Sequence of chain 1.A:
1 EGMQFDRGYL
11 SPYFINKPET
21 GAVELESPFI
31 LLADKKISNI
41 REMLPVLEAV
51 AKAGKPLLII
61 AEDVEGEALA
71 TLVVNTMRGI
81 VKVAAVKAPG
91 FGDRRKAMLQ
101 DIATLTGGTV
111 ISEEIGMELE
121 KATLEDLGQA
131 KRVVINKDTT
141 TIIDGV

Binding-site contacts:
Ligand atom O contacts residue ARG78 of chain 1.A at 2.8 Å (salt-bridge).
Ligand atom CH2 contacts residue GLU48 of chain 1.A at 3.7 Å.
Ligand atom C contacts residue ASN75 of chain 1.A at 3.8 Å.
Ligand atom CA contacts residue ASN75 of chain 1.A at 3.6 Å.
Ligand atom CD2 contacts residue LEU44 of chain 1.A at 4.0 Å (hydrophobic).
Ligand atom CG contacts residue GLU48 of chain 1.A at 3.9 Å.
Ligand atom OXT contacts residue ARG41 of chain 1.A at 3.8 Å.
Ligand atom CD2 contacts residue ASN75 of chain 1.A at 3.6 Å.
Ligand atom CH2 contacts residue THR71 of chain 1.A at 3.8 Å.
Ligand atom CE2 contacts residue GLU48 of chain 1.A at 3.6 Å.
Ligand atom CD1 contacts residue ASN75 of chain 1.A at 3.7 Å.
Ligand atom CZ contacts residue LEU47 of chain 1.A at 3.7 Å (hydrophobic).
Ligand atom CZ2 contacts residue GLU48 of chain 1.A at 3.6 Å.
Ligand atom CZ3 contacts residue VAL81 of chain 1.A at 3.8 Å (hydrophobic).
Ligand atom CH2 contacts residue LEU47 of chain 1.A at 3.9 Å (hydrophobic).
Ligand atom O contacts residue ASN75 of chain 1.A at 3.9 Å.
Ligand atom NE1 contacts residue GLU48 of chain 1.A at 3.6 Å.
Ligand atom CE1 contacts residue ASN75 of chain 1.A at 3.6 Å.
Ligand atom CE contacts residue ARG41 of chain 1.A at 3.0 Å.
Ligand atom CB contacts residue ASN75 of chain 1.A at 3.8 Å.
Ligand atom N contacts residue ASN75 of chain 1.A at 3.0 Å (h-bond).
Ligand atom C contacts residue ASN75 of chain 1.A at 3.8 Å.
Ligand atom O contacts residue ARG41 of chain 1.A at 3.3 Å (salt-bridge).
Ligand atom CZ contacts residue ASN75 of chain 1.A at 3.4 Å.
Ligand atom CZ3 contacts residue ALA51 of chain 1.A at 3.8 Å (hydrophobic).
Ligand atom CE1 contacts residue ARG41 of chain 1.A at 3.6 Å.
Ligand atom CE1 contacts residue LEU47 of chain 1.A at 3.8 Å (hydrophobic).
Ligand atom CZ3 contacts residue THR71 of chain 1.A at 3.6 Å.
Ligand atom CE2 contacts residue ASN75 of chain 1.A at 3.4 Å.
Ligand atom CB contacts residue GLU67 of chain 1.A at 3.9 Å.
Ligand atom O contacts residue ILE80 of chain 1.A at 3.5 Å.
Ligand atom C contacts residue ILE80 of chain 1.A at 3.9 Å (hydrophobic).
Ligand atom O contacts residue ASN75 of chain 1.A at 2.9 Å (h-bond).
Ligand atom CE3 contacts residue ILE80 of chain 1.A at 3.8 Å (hydrophobic).
Ligand atom CA contacts residue ASN75 of chain 1.A at 3.9 Å.
Ligand atom O contacts residue ILE80 of chain 1.A at 3.8 Å.
Ligand atom CD contacts residue THR71 of chain 1.A at 3.3 Å.
Ligand atom CG contacts residue ASN75 of chain 1.A at 3.9 Å.
Ligand atom CD1 contacts residue GLU48 of chain 1.A at 3.4 Å.
Ligand atom CZ3 contacts residue ILE80 of chain 1.A at 3.8 Å (hydrophobic).

The protein below binds the small molecule below.
Small molecule (SMILES): CSCC[C@H](NC(=O)[C@@H](N)CC1=c2ccccc2=NC1)C(=O)N[C@H](C(=O)N[C@H](C(=O)N1CCC[C@H]1C(=O)N[C@@H](CC1=CN=C2C=CC=CC12)C(=O)NCC(=O)N[C@@H](Cc1ccccc1)C(=O)N[C@@H](CC(C)C)C(=O)N[C@@H](Cc1cnc[nH]1)C(=O)N1CCC[C@H]1C(=O)O)[C@@H](C)O)[C@@H](C)O